Binding-site contacts:
Ligand atom C35 contacts residue GLY48 of chain 1.B at 3.5 Å.
Ligand atom O10 contacts residue ILE50 of chain 1.B at 3.3 Å.
Ligand atom N20 contacts residue GLY27 of chain 1.B at 3.3 Å (h-bond).
Ligand atom O18 contacts residue ASP25 of chain 1.B at 2.7 Å (salt-bridge).
Ligand atom O23 contacts residue ALA28 of chain 1.B at 3.6 Å.
Ligand atom O10 contacts residue GLY49 of chain 1.A at 3.3 Å.
Ligand atom C36 contacts residue PRO81 of chain 1.A at 3.6 Å (hydrophobic).
Ligand atom C36 contacts residue ILE50 of chain 1.B at 3.6 Å (hydrophobic).
Ligand atom O41 contacts residue ASP29 of chain 1.B at 3.1 Å (salt-bridge).
Ligand atom C42 contacts residue ASP29 of chain 1.B at 3.5 Å.
Ligand atom C30 contacts residue GLY48 of chain 1.B at 3.1 Å.
Ligand atom O39 contacts residue ASP30 of chain 1.A at 3.2 Å.
Ligand atom C27 contacts residue ASP30 of chain 1.B at 3.6 Å.
Ligand atom O41 contacts residue ALA28 of chain 1.B at 3.5 Å.
Ligand atom C3 contacts residue ALA28 of chain 1.A at 3.5 Å (hydrophobic).
Ligand atom C32 contacts residue GLY27 of chain 1.B at 3.7 Å.
Ligand atom C12 contacts residue GLY27 of chain 1.A at 3.3 Å.
Ligand atom C40 contacts residue ASP30 of chain 1.A at 3.7 Å.
Ligand atom C3 contacts residue ASP30 of chain 1.A at 3.5 Å.
Ligand atom C16 contacts residue ASP25 of chain 1.A at 3.2 Å.
Ligand atom C15 contacts residue VAL82 of chain 1.B at 3.3 Å (hydrophobic).
Ligand atom O9 contacts residue ILE50 of chain 1.B at 3.5 Å.
Ligand atom C17 contacts residue ASP25 of chain 1.A at 3.3 Å.
Ligand atom C32 contacts residue ASP25 of chain 1.A at 3.3 Å.
Ligand atom O28 contacts residue ASP29 of chain 1.B at 3.2 Å (salt-bridge).
Ligand atom O18 contacts residue GLY27 of chain 1.B at 3.6 Å.
Ligand atom C17 contacts residue ASP25 of chain 1.B at 3.5 Å.
Ligand atom O9 contacts residue ILE84 of chain 1.A at 3.5 Å.
Ligand atom C15 contacts residue GLY27 of chain 1.A at 3.6 Å.
Ligand atom C4 contacts residue ALA28 of chain 1.A at 3.5 Å (hydrophobic).
Ligand atom C36 contacts residue GLY49 of chain 1.B at 3.5 Å.
Ligand atom O41 contacts residue ASP30 of chain 1.B at 3.4 Å (salt-bridge).
Ligand atom C33 contacts residue VAL82 of chain 1.A at 3.6 Å (hydrophobic).
Ligand atom O18 contacts residue ASP25 of chain 1.A at 2.6 Å (salt-bridge).
Ligand atom C33 contacts residue GLY27 of chain 1.B at 3.6 Å.
Ligand atom C6 contacts residue GLY48 of chain 1.A at 3.5 Å.
Ligand atom C31 contacts residue GLY48 of chain 1.B at 3.2 Å.
Ligand atom C26 contacts residue ILE47 of chain 1.B at 3.6 Å (hydrophobic).
Ligand atom C42 contacts residue ASP30 of chain 1.B at 3.2 Å.
Ligand atom C34 contacts residue VAL82 of chain 1.A at 3.6 Å (hydrophobic).

This protein binds this small molecule.
Small molecule (SMILES): COc1ccc(S(=O)(=O)N(CC(C)C)C[C@@H](O)[C@H](Cc2ccccc2)NC(=O)O[C@@H]2C[C@@H]3CO[C@@H]4O[C@H]2C[C@H]34)cc1

Sequence of chain 1.B:
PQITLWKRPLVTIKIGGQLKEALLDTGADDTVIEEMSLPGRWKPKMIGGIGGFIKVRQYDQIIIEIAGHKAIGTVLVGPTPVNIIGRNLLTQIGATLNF

Sequence of chain 1.A:
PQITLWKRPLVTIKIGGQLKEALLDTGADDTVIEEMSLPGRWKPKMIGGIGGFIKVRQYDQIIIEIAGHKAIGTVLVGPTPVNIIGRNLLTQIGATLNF